Binding-site contacts:
Ligand atom C2 contacts residue ASN27 of chain 1.A at 2.4 Å.
Ligand atom C3 contacts residue ASN27 of chain 1.A at 3.8 Å.
Ligand atom C1 contacts residue ASN27 of chain 1.A at 1.5 Å.
Ligand atom C5 contacts residue ASN27 of chain 1.A at 3.6 Å.
Ligand atom C4 contacts residue ASN27 of chain 1.A at 4.3 Å.
Ligand atom O7 contacts residue ASN27 of chain 1.A at 3.2 Å (h-bond).
Ligand atom O5 contacts residue ASN27 of chain 1.A at 2.4 Å (h-bond).
Ligand atom C7 contacts residue ASN27 of chain 1.A at 3.3 Å.
Ligand atom N2 contacts residue ASN27 of chain 1.A at 2.8 Å (h-bond).

Sequence of chain 1.A:
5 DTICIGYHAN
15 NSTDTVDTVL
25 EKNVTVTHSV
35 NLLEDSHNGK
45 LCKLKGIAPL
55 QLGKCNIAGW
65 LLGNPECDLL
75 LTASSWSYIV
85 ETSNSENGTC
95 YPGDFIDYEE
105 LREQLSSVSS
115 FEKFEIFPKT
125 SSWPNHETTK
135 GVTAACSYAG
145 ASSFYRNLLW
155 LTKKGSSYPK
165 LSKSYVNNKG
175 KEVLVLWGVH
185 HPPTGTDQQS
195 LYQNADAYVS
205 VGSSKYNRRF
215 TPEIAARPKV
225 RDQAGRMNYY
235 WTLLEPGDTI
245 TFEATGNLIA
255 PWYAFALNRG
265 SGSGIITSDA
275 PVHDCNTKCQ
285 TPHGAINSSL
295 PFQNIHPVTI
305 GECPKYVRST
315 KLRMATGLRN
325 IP

This protein binds this small molecule.
Small molecule (SMILES): CC(=O)N[C@@H]1[C@@H](O)[C@H](O)[C@@H](CO)O[C@H]1O